Sequence of chain 1.D:
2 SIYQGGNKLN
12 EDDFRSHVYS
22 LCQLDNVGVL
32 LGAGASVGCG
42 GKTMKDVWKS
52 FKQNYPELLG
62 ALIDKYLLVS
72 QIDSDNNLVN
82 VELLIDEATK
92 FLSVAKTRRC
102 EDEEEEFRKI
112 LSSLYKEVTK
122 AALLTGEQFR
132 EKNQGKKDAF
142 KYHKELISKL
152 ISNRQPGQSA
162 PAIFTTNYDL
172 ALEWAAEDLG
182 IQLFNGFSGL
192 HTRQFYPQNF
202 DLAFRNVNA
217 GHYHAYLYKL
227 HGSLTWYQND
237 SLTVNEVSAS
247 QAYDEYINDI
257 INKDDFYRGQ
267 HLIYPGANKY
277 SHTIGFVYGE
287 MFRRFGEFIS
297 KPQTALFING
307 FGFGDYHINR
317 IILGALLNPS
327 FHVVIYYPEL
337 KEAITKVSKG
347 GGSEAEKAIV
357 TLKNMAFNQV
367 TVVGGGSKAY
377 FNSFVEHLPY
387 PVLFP

The protein below binds the small molecule below.
Small molecule (SMILES): Nc1ncnc2c1ncn2[C@@H]1O[C@H](COP(=O)(O)OP(=O)(O)OC[C@H]2O[C@H](O)[C@H](O)[C@@H]2O)[C@@H](O)[C@H]1O

Binding-site contacts:
Ligand atom N9 contacts residue GLY35 of chain 1.D at 4.2 Å.
Ligand atom C2 contacts residue GLY35 of chain 1.D at 3.7 Å.
Ligand atom N1 contacts residue PHE377 of chain 1.D at 3.6 Å.
Ligand atom O3D contacts residue ASP311 of chain 1.D at 3.9 Å.
Ligand atom N6 contacts residue VAL38 of chain 1.D at 4.2 Å.
Ligand atom O3' contacts residue GLY308 of chain 1.D at 4.2 Å.
Ligand atom C2D contacts residue HIS227 of chain 1.D at 3.9 Å.
Ligand atom C3D contacts residue THR167 of chain 1.D at 4.1 Å.
Ligand atom O5D contacts residue PHE307 of chain 1.D at 4.3 Å.
Ligand atom O1D contacts residue GLU83 of chain 1.D at 2.8 Å (salt-bridge).
Ligand atom C2 contacts residue TYR376 of chain 1.D at 3.8 Å (hydrophobic).
Ligand atom O1B contacts residue ALA34 of chain 1.D at 3.3 Å.
Ligand atom C6 contacts residue TYR376 of chain 1.D at 3.8 Å (hydrophobic).
Ligand atom N1 contacts residue TYR376 of chain 1.D at 3.5 Å.
Ligand atom C2 contacts residue ASN305 of chain 1.D at 4.1 Å.
Ligand atom O2D contacts residue GLU83 of chain 1.D at 2.2 Å (salt-bridge).
Ligand atom C2D contacts residue GLU83 of chain 1.D at 3.3 Å.
Ligand atom C5 contacts residue TYR376 of chain 1.D at 4.2 Å (hydrophobic).
Ligand atom C2 contacts residue PHE377 of chain 1.D at 3.6 Å (hydrophobic).
Ligand atom O3D contacts residue PHE307 of chain 1.D at 4.0 Å.
Ligand atom C5D contacts residue THR167 of chain 1.D at 3.8 Å.
Ligand atom O3A contacts residue ALA34 of chain 1.D at 4.2 Å.
Ligand atom O5' contacts residue GLY308 of chain 1.D at 4.0 Å.
Ligand atom N3 contacts residue GLY35 of chain 1.D at 3.8 Å.
Ligand atom O4' contacts residue GLY35 of chain 1.D at 3.9 Å.
Ligand atom O2A contacts residue THR44 of chain 1.D at 3.8 Å.
Ligand atom C4D contacts residue GLU83 of chain 1.D at 4.2 Å.
Ligand atom O1B contacts residue MET45 of chain 1.D at 4.2 Å.
Ligand atom N1 contacts residue GLY35 of chain 1.D at 3.8 Å.
Ligand atom N7 contacts residue VAL38 of chain 1.D at 4.1 Å.
Ligand atom C6 contacts residue GLY35 of chain 1.D at 3.9 Å.
Ligand atom O3' contacts residue TYR333 of chain 1.D at 4.1 Å.
Ligand atom O2A contacts residue MET45 of chain 1.D at 4.0 Å.
Ligand atom N6 contacts residue TYR376 of chain 1.D at 3.4 Å.
Ligand atom O4D contacts residue GLU83 of chain 1.D at 3.8 Å.
Ligand atom C4 contacts residue GLY35 of chain 1.D at 3.9 Å.
Ligand atom C5 contacts residue GLY35 of chain 1.D at 4.0 Å.
Ligand atom C5D contacts residue PHE307 of chain 1.D at 4.3 Å (hydrophobic).
Ligand atom O2' contacts residue PRO334 of chain 1.D at 3.1 Å.
Ligand atom C1D contacts residue GLU83 of chain 1.D at 3.5 Å.